A small-molecule ligand and the protein it binds are described below.
Small molecule (SMILES): CC(=O)N[C@@H]1[C@@H](O)[C@H](O)[C@@H](CO)O[C@H]1O

Binding-site contacts:
Ligand atom O7 contacts residue ASN393 of chain 1.C at 4.1 Å.
Ligand atom C2 contacts residue ASN393 of chain 1.C at 2.5 Å.
Ligand atom C1 contacts residue ASN393 of chain 1.C at 1.5 Å.
Ligand atom C5 contacts residue ASN393 of chain 1.C at 3.8 Å.
Ligand atom C4 contacts residue ASN393 of chain 1.C at 4.3 Å.
Ligand atom C7 contacts residue NAG2 of chain 1.I at 4.2 Å.
Ligand atom O5 contacts residue ASN393 of chain 1.C at 2.4 Å (h-bond).
Ligand atom C8 contacts residue NAG2 of chain 1.I at 3.9 Å.
Ligand atom C3 contacts residue ASN393 of chain 1.C at 3.9 Å.
Ligand atom C7 contacts residue ASN393 of chain 1.C at 3.8 Å.
Ligand atom O7 contacts residue NAG2 of chain 1.I at 4.0 Å.
Ligand atom O3 contacts residue NAG2 of chain 1.I at 4.2 Å.
Ligand atom N2 contacts residue ASN393 of chain 1.C at 3.0 Å (h-bond).

Sequence of chain 1.C:
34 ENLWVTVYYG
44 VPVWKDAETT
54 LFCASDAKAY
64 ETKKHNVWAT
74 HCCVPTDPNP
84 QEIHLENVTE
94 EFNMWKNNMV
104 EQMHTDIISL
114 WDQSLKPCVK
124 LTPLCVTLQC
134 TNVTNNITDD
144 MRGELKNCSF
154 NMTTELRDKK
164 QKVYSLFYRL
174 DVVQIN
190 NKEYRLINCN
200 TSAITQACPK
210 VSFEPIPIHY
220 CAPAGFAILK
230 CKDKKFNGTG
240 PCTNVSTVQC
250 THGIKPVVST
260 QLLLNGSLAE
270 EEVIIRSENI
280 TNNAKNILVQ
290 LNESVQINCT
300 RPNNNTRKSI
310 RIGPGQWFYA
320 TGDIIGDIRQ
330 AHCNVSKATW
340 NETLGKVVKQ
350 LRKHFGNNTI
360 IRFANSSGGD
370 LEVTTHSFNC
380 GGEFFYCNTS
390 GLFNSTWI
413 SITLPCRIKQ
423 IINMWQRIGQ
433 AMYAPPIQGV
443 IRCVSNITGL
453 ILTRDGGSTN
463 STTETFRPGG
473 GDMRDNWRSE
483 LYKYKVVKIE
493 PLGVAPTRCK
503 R